This small molecule binds to this protein.
Small molecule (SMILES): Nc1ncnc2c1ncn2[C@@H]1O[C@H](CO[P](=O)(O)O[P](=O)(O)CP(=O)(O)O)[C@@H](O)[C@H]1O

Sequence of chain 1.E:
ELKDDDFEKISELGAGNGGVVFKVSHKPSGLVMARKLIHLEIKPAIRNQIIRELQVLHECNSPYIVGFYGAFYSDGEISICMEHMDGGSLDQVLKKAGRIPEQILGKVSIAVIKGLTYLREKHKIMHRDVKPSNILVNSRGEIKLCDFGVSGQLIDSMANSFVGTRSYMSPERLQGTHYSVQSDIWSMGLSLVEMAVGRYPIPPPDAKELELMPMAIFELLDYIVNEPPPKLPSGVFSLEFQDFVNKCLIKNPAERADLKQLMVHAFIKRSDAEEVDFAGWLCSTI

Binding-site contacts:
Ligand atom C8 contacts residue VAL22 of chain 1.E at 3.8 Å (hydrophobic).
Ligand atom O2A contacts residue GLY17 of chain 1.E at 3.5 Å (h-bond).
Ligand atom O1A contacts residue MG1 of chain 1.P at 2.2 Å.
Ligand atom N6 contacts residue LEU137 of chain 1.E at 3.7 Å.
Ligand atom O2G contacts residue 5731 of chain 1.Q at 3.7 Å.
Ligand atom O2G contacts residue ASN18 of chain 1.E at 3.0 Å (h-bond).
Ligand atom PA contacts residue LYS37 of chain 1.E at 3.6 Å.
Ligand atom N1 contacts residue MET86 of chain 1.E at 3.2 Å (h-bond).
Ligand atom PB contacts residue SER134 of chain 1.E at 3.7 Å.
Ligand atom O3G contacts residue LYS132 of chain 1.E at 2.9 Å (salt-bridge).
Ligand atom O2' contacts residue SER90 of chain 1.E at 3.0 Å (h-bond).
Ligand atom N6 contacts residue ALA35 of chain 1.E at 3.3 Å.
Ligand atom O3A contacts residue GLY17 of chain 1.E at 3.5 Å.
Ligand atom N6 contacts residue GLU84 of chain 1.E at 3.3 Å (salt-bridge).
Ligand atom O2B contacts residue SER134 of chain 1.E at 3.0 Å (h-bond).
Ligand atom O3A contacts residue MG1 of chain 1.P at 3.5 Å.
Ligand atom O2B contacts residue MG1 of chain 1.P at 2.0 Å.
Ligand atom O1G contacts residue ASN18 of chain 1.E at 3.3 Å (h-bond).
Ligand atom O2A contacts residue GLY20 of chain 1.E at 3.9 Å.
Ligand atom C5' contacts residue VAL22 of chain 1.E at 3.6 Å (hydrophobic).
Ligand atom C1' contacts residue GLN93 of chain 1.E at 3.7 Å.
Ligand atom O1A contacts residue ASP148 of chain 1.E at 3.0 Å (salt-bridge).
Ligand atom PB contacts residue MG1 of chain 1.P at 3.4 Å.
Ligand atom N6 contacts residue MET83 of chain 1.E at 3.2 Å.
Ligand atom C6 contacts residue LEU137 of chain 1.E at 3.8 Å (hydrophobic).
Ligand atom C2 contacts residue MET86 of chain 1.E at 3.3 Å (hydrophobic).
Ligand atom N3 contacts residue LEU14 of chain 1.E at 3.7 Å.
Ligand atom O4' contacts residue LEU14 of chain 1.E at 3.5 Å (h-bond).
Ligand atom O1A contacts residue LYS37 of chain 1.E at 2.8 Å (salt-bridge).
Ligand atom PG contacts residue ASN18 of chain 1.E at 3.8 Å.
Ligand atom O2' contacts residue GLN93 of chain 1.E at 2.4 Å (h-bond).
Ligand atom N7 contacts residue MET83 of chain 1.E at 3.3 Å.
Ligand atom C2' contacts residue GLN93 of chain 1.E at 3.6 Å.
Ligand atom N7 contacts residue VAL22 of chain 1.E at 3.9 Å.
Ligand atom C2 contacts residue LEU14 of chain 1.E at 3.6 Å (hydrophobic).
Ligand atom O2G contacts residue GLY17 of chain 1.E at 3.5 Å.
Ligand atom C3B contacts residue SER134 of chain 1.E at 3.5 Å.
Ligand atom PA contacts residue MG1 of chain 1.P at 3.3 Å.
Ligand atom O2B contacts residue ASN135 of chain 1.E at 3.0 Å (h-bond).
Ligand atom O2A contacts residue LYS37 of chain 1.E at 3.4 Å (salt-bridge).